This small molecule binds to this protein.
Small molecule (SMILES): Cc1cn([C@H]2C[C@H](O[P](=O)(O)OC[C@H]3O[C@@H](n4cnc5c(=O)nc(N)[nH]c54)C[C@@H]3O[P](=O)(O)OC[C@H]3O[C@@H](n4cnc5c(=O)nc(N)[nH]c54)C[C@@H]3O[P](=O)(O)OC[C@H]3O[C@@H](n4cnc5c(=O)nc(N)[nH]c54)C[C@@H]3O)[C@@H](CO[P](=O)(O)O[C@H]3C[C@H](n4cnc5c(=O)nc(N)[nH]c54)O[C@@H]3COP(=O)(O)O)O2)c(=O)[nH]c1=O

Binding-site contacts:
Ligand atom C5' contacts residue GLY64 of chain 1.A at 3.1 Å.
Ligand atom P contacts residue NA1 of chain 1.I at 3.5 Å.
Ligand atom C4' contacts residue GLY64 of chain 1.A at 3.2 Å.
Ligand atom OP2 contacts residue THR67 of chain 1.A at 3.7 Å.
Ligand atom OP1 contacts residue LYS68 of chain 1.A at 3.0 Å (salt-bridge).
Ligand atom P contacts residue GLY66 of chain 1.A at 3.5 Å.
Ligand atom P contacts residue ILE69 of chain 1.A at 3.8 Å.
Ligand atom OP1 contacts residue LYS35 of chain 1.A at 3.6 Å.
Ligand atom O3' contacts residue ILE69 of chain 1.A at 3.5 Å.
Ligand atom OP1 contacts residue VAL65 of chain 1.A at 3.7 Å.
Ligand atom C3' contacts residue GLY64 of chain 1.A at 3.9 Å.
Ligand atom OP1 contacts residue GLY66 of chain 1.A at 2.7 Å (h-bond).
Ligand atom OP2 contacts residue LYS68 of chain 1.A at 3.1 Å (salt-bridge).
Ligand atom OP3 contacts residue LYS35 of chain 1.A at 2.8 Å (salt-bridge).
Ligand atom OP2 contacts residue NA1 of chain 1.I at 3.0 Å (h-bond).
Ligand atom C3' contacts residue GLY66 of chain 1.A at 3.9 Å.
Ligand atom C5' contacts residue TYR39 of chain 1.A at 3.4 Å (hydrophobic).
Ligand atom OP2 contacts residue GLY66 of chain 1.A at 3.8 Å.
Ligand atom O4' contacts residue ALA38 of chain 1.A at 3.9 Å.
Ligand atom OP1 contacts residue LYS68 of chain 1.A at 3.5 Å (salt-bridge).
Ligand atom OP2 contacts residue LYS68 of chain 1.A at 3.6 Å.
Ligand atom OP1 contacts residue NA1 of chain 1.I at 3.0 Å (h-bond).
Ligand atom P contacts residue GLY64 of chain 1.A at 3.8 Å.
Ligand atom OP1 contacts residue THR67 of chain 1.A at 3.8 Å.
Ligand atom O3' contacts residue VAL65 of chain 1.A at 3.9 Å.
Ligand atom OP2 contacts residue GLY66 of chain 1.A at 3.8 Å.
Ligand atom C8 contacts residue LYS35 of chain 1.A at 3.8 Å.
Ligand atom N3 contacts residue ALA38 of chain 1.A at 3.5 Å.
Ligand atom C3' contacts residue LYS68 of chain 1.A at 3.9 Å.
Ligand atom C5' contacts residue GLY66 of chain 1.A at 3.6 Å.
Ligand atom OP1 contacts residue GLY64 of chain 1.A at 2.8 Å (h-bond).
Ligand atom N7 contacts residue LYS35 of chain 1.A at 3.8 Å.
Ligand atom OP1 contacts residue PRO63 of chain 1.A at 3.6 Å.
Ligand atom OP2 contacts residue LYS72 of chain 1.A at 3.4 Å (salt-bridge).
Ligand atom O5' contacts residue GLY66 of chain 1.A at 3.4 Å.
Ligand atom O3' contacts residue GLY64 of chain 1.A at 3.3 Å.
Ligand atom P contacts residue LYS35 of chain 1.A at 3.6 Å.
Ligand atom OP2 contacts residue VAL65 of chain 1.A at 3.7 Å.
Ligand atom P contacts residue LYS68 of chain 1.A at 3.8 Å.
Ligand atom OP1 contacts residue ILE69 of chain 1.A at 2.9 Å (h-bond).

Sequence of chain 1.A:
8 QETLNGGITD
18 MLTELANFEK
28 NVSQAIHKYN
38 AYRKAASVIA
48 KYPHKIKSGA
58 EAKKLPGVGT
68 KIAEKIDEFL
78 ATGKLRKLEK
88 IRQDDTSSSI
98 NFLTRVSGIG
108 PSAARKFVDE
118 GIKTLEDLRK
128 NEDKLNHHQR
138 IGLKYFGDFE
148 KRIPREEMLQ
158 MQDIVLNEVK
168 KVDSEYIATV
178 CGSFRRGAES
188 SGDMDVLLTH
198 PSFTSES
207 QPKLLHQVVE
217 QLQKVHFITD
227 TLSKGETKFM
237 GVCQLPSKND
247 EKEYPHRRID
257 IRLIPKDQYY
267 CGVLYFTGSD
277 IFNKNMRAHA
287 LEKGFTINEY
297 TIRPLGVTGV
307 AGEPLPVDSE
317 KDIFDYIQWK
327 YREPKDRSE